Sequence of chain 1.E:
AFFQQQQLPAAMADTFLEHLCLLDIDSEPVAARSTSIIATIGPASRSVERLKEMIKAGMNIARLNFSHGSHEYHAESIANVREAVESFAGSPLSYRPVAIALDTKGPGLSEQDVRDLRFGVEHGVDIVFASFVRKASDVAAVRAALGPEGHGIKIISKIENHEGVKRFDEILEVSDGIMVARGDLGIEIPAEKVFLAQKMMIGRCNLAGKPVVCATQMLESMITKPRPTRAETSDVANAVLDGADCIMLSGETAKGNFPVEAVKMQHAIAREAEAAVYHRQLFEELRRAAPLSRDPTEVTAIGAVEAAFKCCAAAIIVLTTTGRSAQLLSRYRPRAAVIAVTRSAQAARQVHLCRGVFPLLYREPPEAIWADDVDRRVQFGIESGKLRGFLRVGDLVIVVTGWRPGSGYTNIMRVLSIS

Binding-site contacts:
Ligand atom C1 contacts residue LYS186 of chain 1.E at 3.6 Å.
Ligand atom O3 contacts residue GLU188 of chain 1.E at 3.0 Å (salt-bridge).
Ligand atom O1 contacts residue LYS186 of chain 1.E at 3.6 Å.
Ligand atom O3 contacts residue ALA209 of chain 1.E at 4.2 Å.
Ligand atom O1 contacts residue MET207 of chain 1.E at 4.3 Å.
Ligand atom O4 contacts residue MG1 of chain 1.CA at 2.2 Å.
Ligand atom O2 contacts residue ARG210 of chain 1.E at 3.5 Å (salt-bridge).
Ligand atom O1 contacts residue THR244 of chain 1.E at 3.6 Å.
Ligand atom O3 contacts residue LYS186 of chain 1.E at 2.9 Å (salt-bridge).
Ligand atom O1 contacts residue MET276 of chain 1.E at 4.3 Å.
Ligand atom C1 contacts residue MG1 of chain 1.CA at 2.7 Å.
Ligand atom O1 contacts residue ALA209 of chain 1.E at 4.1 Å.
Ligand atom O2 contacts residue ALA209 of chain 1.E at 3.4 Å.
Ligand atom C2 contacts residue THR244 of chain 1.E at 3.6 Å.
Ligand atom O4 contacts residue ALA209 of chain 1.E at 3.9 Å.
Ligand atom O1 contacts residue MG1 of chain 1.CA at 4.0 Å.
Ligand atom O2 contacts residue MG1 of chain 1.CA at 4.1 Å.
Ligand atom O2 contacts residue GLY211 of chain 1.E at 2.9 Å (h-bond).
Ligand atom O2 contacts residue THR244 of chain 1.E at 2.6 Å (h-bond).
Ligand atom C2 contacts residue MG1 of chain 1.CA at 2.9 Å.
Ligand atom C1 contacts residue GLU188 of chain 1.E at 3.6 Å.
Ligand atom O3 contacts residue ASP212 of chain 1.E at 3.9 Å.
Ligand atom C2 contacts residue GLU188 of chain 1.E at 3.6 Å.
Ligand atom C1 contacts residue THR244 of chain 1.E at 4.1 Å.
Ligand atom O1 contacts residue ARG87 of chain 1.E at 4.0 Å.
Ligand atom O3 contacts residue MG1 of chain 1.CA at 1.9 Å.
Ligand atom O4 contacts residue GLY211 of chain 1.E at 3.6 Å.
Ligand atom O2 contacts residue ASP212 of chain 1.E at 3.9 Å.
Ligand atom O4 contacts residue GLU188 of chain 1.E at 3.0 Å (salt-bridge).
Ligand atom C2 contacts residue ARG210 of chain 1.E at 4.4 Å.
Ligand atom C2 contacts residue GLY211 of chain 1.E at 3.7 Å.
Ligand atom C1 contacts residue ALA209 of chain 1.E at 3.8 Å (hydrophobic).
Ligand atom O4 contacts residue ASP212 of chain 1.E at 2.7 Å (salt-bridge).
Ligand atom C2 contacts residue ASP212 of chain 1.E at 3.7 Å.
Ligand atom C2 contacts residue ALA209 of chain 1.E at 3.6 Å (hydrophobic).

The protein below binds the small molecule below.
Small molecule (SMILES): O=C([O-])C(=O)[O-]